A protein and the small-molecule ligand that binds it are described below.
Small molecule (SMILES): O=C(O)[C@@](O)(COP(=O)(O)O)[C@H](O)[C@H](O)COP(=O)(O)O

Sequence of chain 1.C:
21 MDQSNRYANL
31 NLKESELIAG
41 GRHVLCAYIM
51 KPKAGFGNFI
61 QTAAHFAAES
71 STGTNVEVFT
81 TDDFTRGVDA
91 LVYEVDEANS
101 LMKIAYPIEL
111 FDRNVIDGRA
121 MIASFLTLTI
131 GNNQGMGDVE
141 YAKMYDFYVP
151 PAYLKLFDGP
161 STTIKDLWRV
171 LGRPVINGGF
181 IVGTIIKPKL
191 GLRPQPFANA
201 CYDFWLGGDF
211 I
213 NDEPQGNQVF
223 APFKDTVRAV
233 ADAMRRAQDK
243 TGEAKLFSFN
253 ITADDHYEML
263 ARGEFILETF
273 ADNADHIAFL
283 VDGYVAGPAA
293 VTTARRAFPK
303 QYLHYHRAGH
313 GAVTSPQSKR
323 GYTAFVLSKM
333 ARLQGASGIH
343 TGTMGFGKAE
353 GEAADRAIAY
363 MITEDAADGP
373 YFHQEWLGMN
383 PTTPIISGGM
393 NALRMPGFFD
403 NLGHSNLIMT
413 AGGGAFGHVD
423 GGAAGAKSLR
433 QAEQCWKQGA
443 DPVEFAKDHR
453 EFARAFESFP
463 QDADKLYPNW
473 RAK

Binding-site contacts:
Ligand atom C contacts residue ASN132 of chain 1.D at 3.3 Å.
Ligand atom O3 contacts residue ASN132 of chain 1.D at 3.0 Å (h-bond).
Ligand atom O2 contacts residue LYS187 of chain 1.C at 3.2 Å (salt-bridge).
Ligand atom O6 contacts residue MG1 of chain 1.R at 2.3 Å.
Ligand atom C1 contacts residue SER389 of chain 1.C at 3.4 Å.
Ligand atom O6 contacts residue GLU215 of chain 1.C at 3.2 Å (salt-bridge).
Ligand atom C contacts residue LYS187 of chain 1.C at 3.4 Å.
Ligand atom O7 contacts residue GLU69 of chain 1.D at 3.5 Å (salt-bridge).
Ligand atom O6 contacts residue ASP214 of chain 1.C at 3.1 Å (salt-bridge).
Ligand atom O3 contacts residue HIS308 of chain 1.C at 2.7 Å (h-bond).
Ligand atom O5P contacts residue HIS342 of chain 1.C at 2.9 Å (h-bond).
Ligand atom O4P contacts residue HIS342 of chain 1.C at 3.6 Å.
Ligand atom O3 contacts residue KCX212 of chain 1.C at 2.9 Å (h-bond).
Ligand atom O3P contacts residue THR74 of chain 1.D at 3.5 Å (h-bond).
Ligand atom C2 contacts residue MG1 of chain 1.R at 2.9 Å.
Ligand atom O3 contacts residue GLU215 of chain 1.C at 2.8 Å (salt-bridge).
Ligand atom O2 contacts residue ASP214 of chain 1.C at 3.4 Å (salt-bridge).
Ligand atom O3P contacts residue LYS350 of chain 1.C at 2.8 Å (salt-bridge).
Ligand atom O5P contacts residue SER389 of chain 1.C at 3.3 Å (h-bond).
Ligand atom C3 contacts residue MG1 of chain 1.R at 3.1 Å.
Ligand atom O3P contacts residue GLY391 of chain 1.C at 2.8 Å (h-bond).
Ligand atom O2P contacts residue GLY414 of chain 1.C at 2.9 Å (h-bond).
Ligand atom O6 contacts residue LYS189 of chain 1.C at 2.8 Å (salt-bridge).
Ligand atom O1P contacts residue GLY415 of chain 1.C at 2.9 Å (h-bond).
Ligand atom O1P contacts residue LYS187 of chain 1.C at 3.3 Å.
Ligand atom O7 contacts residue LYS350 of chain 1.C at 2.9 Å (salt-bridge).
Ligand atom O3 contacts residue MG1 of chain 1.R at 2.3 Å.
Ligand atom O4 contacts residue SER389 of chain 1.C at 3.1 Å (h-bond).
Ligand atom C3 contacts residue KCX212 of chain 1.C at 3.0 Å.
Ligand atom O4P contacts residue ARG309 of chain 1.C at 2.9 Å (salt-bridge).
Ligand atom O2 contacts residue KCX212 of chain 1.C at 3.0 Å (h-bond).
Ligand atom O6 contacts residue LYS187 of chain 1.C at 3.2 Å (salt-bridge).
Ligand atom O1 contacts residue LYS187 of chain 1.C at 3.1 Å (salt-bridge).
Ligand atom O2 contacts residue MG1 of chain 1.R at 2.3 Å.
Ligand atom O1P contacts residue THR74 of chain 1.D at 2.7 Å (h-bond).
Ligand atom O2 contacts residue ILE185 of chain 1.C at 3.5 Å.
Ligand atom C contacts residue MG1 of chain 1.R at 3.0 Å.
Ligand atom O6P contacts residue ARG309 of chain 1.C at 2.9 Å (salt-bridge).
Ligand atom O6 contacts residue ASN132 of chain 1.D at 3.0 Å (h-bond).
Ligand atom O4 contacts residue GLY390 of chain 1.C at 3.2 Å (h-bond).

Sequence of chain 1.D:
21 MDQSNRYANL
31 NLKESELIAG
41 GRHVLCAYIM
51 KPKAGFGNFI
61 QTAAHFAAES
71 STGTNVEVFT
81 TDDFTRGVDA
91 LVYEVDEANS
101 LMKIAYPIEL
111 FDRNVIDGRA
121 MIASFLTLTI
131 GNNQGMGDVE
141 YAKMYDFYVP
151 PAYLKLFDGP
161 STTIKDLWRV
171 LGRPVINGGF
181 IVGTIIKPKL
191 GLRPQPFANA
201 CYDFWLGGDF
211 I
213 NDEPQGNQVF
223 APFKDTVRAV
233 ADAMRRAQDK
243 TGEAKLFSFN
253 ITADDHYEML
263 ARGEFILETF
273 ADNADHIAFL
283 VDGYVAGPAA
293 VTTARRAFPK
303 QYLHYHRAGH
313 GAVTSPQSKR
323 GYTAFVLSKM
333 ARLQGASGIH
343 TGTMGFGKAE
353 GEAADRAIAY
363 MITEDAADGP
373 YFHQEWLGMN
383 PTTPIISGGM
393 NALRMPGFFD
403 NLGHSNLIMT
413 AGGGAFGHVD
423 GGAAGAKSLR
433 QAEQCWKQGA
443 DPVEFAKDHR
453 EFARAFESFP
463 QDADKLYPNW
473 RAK